Sequence of chain 1.A:
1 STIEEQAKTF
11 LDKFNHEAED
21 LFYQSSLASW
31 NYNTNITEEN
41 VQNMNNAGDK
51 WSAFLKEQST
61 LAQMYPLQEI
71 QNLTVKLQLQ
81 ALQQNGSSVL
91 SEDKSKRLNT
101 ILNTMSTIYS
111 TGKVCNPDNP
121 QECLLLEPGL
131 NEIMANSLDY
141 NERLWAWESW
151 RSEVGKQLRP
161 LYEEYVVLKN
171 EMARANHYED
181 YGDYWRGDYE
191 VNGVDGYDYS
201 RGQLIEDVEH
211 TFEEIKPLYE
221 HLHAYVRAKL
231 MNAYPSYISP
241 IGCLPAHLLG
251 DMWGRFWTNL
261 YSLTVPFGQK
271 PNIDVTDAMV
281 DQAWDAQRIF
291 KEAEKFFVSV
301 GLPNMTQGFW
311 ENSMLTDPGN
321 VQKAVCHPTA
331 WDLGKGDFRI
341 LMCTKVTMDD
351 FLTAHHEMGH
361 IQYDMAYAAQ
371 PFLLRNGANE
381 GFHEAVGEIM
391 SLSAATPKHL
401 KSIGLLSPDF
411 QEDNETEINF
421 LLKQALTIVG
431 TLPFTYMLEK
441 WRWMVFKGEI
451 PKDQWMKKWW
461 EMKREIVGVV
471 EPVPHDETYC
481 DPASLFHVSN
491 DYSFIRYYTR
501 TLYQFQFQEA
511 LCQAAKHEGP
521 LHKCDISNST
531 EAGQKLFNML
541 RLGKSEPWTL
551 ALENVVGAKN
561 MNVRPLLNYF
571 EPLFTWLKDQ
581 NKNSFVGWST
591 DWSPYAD

A small-molecule ligand and the protein it binds are described below.
Small molecule (SMILES): CC(=O)N[C@@H]1[C@@H](O)[C@H](O)[C@@H](CO)O[C@H]1O

Binding-site contacts:
Ligand atom N2 contacts residue SER402 of chain 1.A at 3.7 Å.
Ligand atom C3 contacts residue ASN528 of chain 1.A at 3.9 Å.
Ligand atom C4 contacts residue ASN528 of chain 1.A at 4.4 Å.
Ligand atom C7 contacts residue ASN528 of chain 1.A at 3.0 Å.
Ligand atom C8 contacts residue ASN528 of chain 1.A at 4.2 Å.
Ligand atom N2 contacts residue ASN528 of chain 1.A at 2.9 Å (h-bond).
Ligand atom C8 contacts residue ASP525 of chain 1.A at 3.5 Å.
Ligand atom C2 contacts residue ASN528 of chain 1.A at 2.5 Å.
Ligand atom O6 contacts residue ASN528 of chain 1.A at 4.3 Å.
Ligand atom C8 contacts residue LYS398 of chain 1.A at 4.1 Å.
Ligand atom C1 contacts residue ASN528 of chain 1.A at 1.6 Å.
Ligand atom C8 contacts residue SER402 of chain 1.A at 4.0 Å.
Ligand atom O5 contacts residue ASN528 of chain 1.A at 2.6 Å (h-bond).
Ligand atom C8 contacts residue SER527 of chain 1.A at 4.3 Å.
Ligand atom O7 contacts residue ASN528 of chain 1.A at 2.9 Å (h-bond).
Ligand atom C3 contacts residue SER402 of chain 1.A at 4.1 Å.
Ligand atom O3 contacts residue SER402 of chain 1.A at 3.5 Å.
Ligand atom C7 contacts residue SER402 of chain 1.A at 4.2 Å.
Ligand atom C5 contacts residue ASN528 of chain 1.A at 3.9 Å.